The small molecule below binds the protein below.
Small molecule (SMILES): CC(=O)N[C@H]1[C@H](O[C@H]2[C@H](O)[C@@H](NC(C)=O)CO[C@@H]2CO)O[C@H](CO)[C@@H](O)[C@@H]1O

Binding-site contacts:
Ligand atom C8 contacts residue ASN706 of chain 1.C at 3.9 Å.
Ligand atom O5 contacts residue ASN706 of chain 1.C at 2.4 Å (h-bond).
Ligand atom C5 contacts residue ASN706 of chain 1.C at 3.6 Å.
Ligand atom C1 contacts residue ASN706 of chain 1.C at 1.4 Å.
Ligand atom O6 contacts residue THR708 of chain 1.C at 4.1 Å.
Ligand atom C6 contacts residue GLN915 of chain 1.C at 4.3 Å.
Ligand atom N2 contacts residue ASN706 of chain 1.C at 2.9 Å (h-bond).
Ligand atom O7 contacts residue GLN1060 of chain 1.C at 3.8 Å.
Ligand atom C7 contacts residue ASN706 of chain 1.C at 3.1 Å.
Ligand atom C1 contacts residue GLN1060 of chain 1.C at 4.2 Å.
Ligand atom C2 contacts residue ASN706 of chain 1.C at 2.5 Å.
Ligand atom C5 contacts residue GLN915 of chain 1.C at 4.3 Å.
Ligand atom C8 contacts residue THR705 of chain 1.C at 4.3 Å.
Ligand atom O6 contacts residue GLN915 of chain 1.C at 3.5 Å (h-bond).
Ligand atom O7 contacts residue ASN706 of chain 1.C at 3.4 Å (h-bond).
Ligand atom O5 contacts residue GLN1060 of chain 1.C at 4.5 Å.
Ligand atom C4 contacts residue ASN706 of chain 1.C at 4.2 Å.
Ligand atom O7 contacts residue LEU911 of chain 1.C at 3.7 Å.
Ligand atom C3 contacts residue ASN706 of chain 1.C at 3.8 Å.
Ligand atom O4 contacts residue LEU911 of chain 1.C at 3.8 Å.
Ligand atom C3 contacts residue LEU911 of chain 1.C at 4.4 Å (hydrophobic).

Sequence of chain 1.C:
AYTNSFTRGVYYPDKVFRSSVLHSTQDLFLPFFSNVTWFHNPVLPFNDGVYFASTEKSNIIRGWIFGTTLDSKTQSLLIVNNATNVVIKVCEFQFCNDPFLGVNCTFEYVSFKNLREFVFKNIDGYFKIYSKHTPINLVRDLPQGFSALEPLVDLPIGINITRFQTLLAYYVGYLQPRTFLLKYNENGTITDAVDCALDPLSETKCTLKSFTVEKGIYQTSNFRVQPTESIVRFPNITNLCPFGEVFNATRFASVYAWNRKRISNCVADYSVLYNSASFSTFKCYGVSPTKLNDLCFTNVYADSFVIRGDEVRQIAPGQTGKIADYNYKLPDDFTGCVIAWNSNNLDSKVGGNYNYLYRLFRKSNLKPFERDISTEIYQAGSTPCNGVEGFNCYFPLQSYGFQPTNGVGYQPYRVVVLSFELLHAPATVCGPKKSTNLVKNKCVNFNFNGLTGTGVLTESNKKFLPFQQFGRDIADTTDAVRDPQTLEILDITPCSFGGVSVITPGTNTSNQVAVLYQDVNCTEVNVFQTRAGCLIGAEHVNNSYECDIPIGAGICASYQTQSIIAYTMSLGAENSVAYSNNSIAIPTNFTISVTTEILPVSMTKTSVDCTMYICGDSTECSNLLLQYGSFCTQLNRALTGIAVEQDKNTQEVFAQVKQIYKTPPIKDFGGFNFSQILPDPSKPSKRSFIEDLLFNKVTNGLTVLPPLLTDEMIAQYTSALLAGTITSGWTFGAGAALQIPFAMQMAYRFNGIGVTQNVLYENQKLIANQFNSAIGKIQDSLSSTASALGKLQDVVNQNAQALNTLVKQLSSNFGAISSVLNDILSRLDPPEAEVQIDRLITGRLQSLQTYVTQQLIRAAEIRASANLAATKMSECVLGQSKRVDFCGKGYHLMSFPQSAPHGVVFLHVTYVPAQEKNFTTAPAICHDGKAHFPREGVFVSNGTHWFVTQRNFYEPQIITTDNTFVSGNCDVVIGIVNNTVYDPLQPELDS